This protein binds this small molecule.
Small molecule (SMILES): O=C(O)[C@@](O)(COP(=O)(O)O)[C@H](O)[C@H](O)COP(=O)(O)O

Sequence of chain 2.A:
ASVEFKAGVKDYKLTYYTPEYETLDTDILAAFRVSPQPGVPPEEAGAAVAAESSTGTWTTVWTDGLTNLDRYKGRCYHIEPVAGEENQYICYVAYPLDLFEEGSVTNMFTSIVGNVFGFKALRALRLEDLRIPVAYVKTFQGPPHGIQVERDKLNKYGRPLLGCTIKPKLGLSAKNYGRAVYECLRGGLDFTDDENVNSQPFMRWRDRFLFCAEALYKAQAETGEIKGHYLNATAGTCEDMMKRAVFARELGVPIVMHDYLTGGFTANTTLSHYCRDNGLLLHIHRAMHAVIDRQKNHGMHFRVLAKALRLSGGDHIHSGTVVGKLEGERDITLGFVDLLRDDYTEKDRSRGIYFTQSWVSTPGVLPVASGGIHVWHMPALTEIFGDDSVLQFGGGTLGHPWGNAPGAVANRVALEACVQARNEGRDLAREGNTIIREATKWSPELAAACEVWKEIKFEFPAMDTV

Binding-site contacts:
Ligand atom O3P contacts residue GLY380 of chain 1.C at 3.5 Å.
Ligand atom O7 contacts residue LYS334 of chain 1.C at 2.6 Å (salt-bridge).
Ligand atom O2P contacts residue GLY403 of chain 1.C at 2.7 Å (h-bond).
Ligand atom O1P contacts residue LYS175 of chain 1.C at 3.3 Å.
Ligand atom O2 contacts residue THR173 of chain 1.C at 2.8 Å (h-bond).
Ligand atom O1P contacts residue GLY404 of chain 1.C at 2.4 Å (h-bond).
Ligand atom C contacts residue LYS334 of chain 1.C at 3.6 Å.
Ligand atom O2 contacts residue CA1 of chain 1.M at 2.7 Å.
Ligand atom O6 contacts residue ASN123 of chain 2.A at 3.4 Å (h-bond).
Ligand atom P2 contacts residue ARG295 of chain 1.C at 3.6 Å.
Ligand atom O2 contacts residue LYS175 of chain 1.C at 3.2 Å (salt-bridge).
Ligand atom O6 contacts residue LYS177 of chain 1.C at 2.7 Å (salt-bridge).
Ligand atom O1 contacts residue LYS175 of chain 1.C at 3.4 Å.
Ligand atom O6 contacts residue CA1 of chain 1.M at 2.6 Å.
Ligand atom O3 contacts residue KCX201 of chain 1.C at 2.8 Å (h-bond).
Ligand atom O3 contacts residue HIS294 of chain 1.C at 3.3 Å (h-bond).
Ligand atom C3 contacts residue CA1 of chain 1.M at 3.5 Å.
Ligand atom O3P contacts residue LYS334 of chain 1.C at 3.0 Å (salt-bridge).
Ligand atom O3P contacts residue GLY381 of chain 1.C at 3.0 Å (h-bond).
Ligand atom O4P contacts residue ARG295 of chain 1.C at 2.6 Å (salt-bridge).
Ligand atom C5 contacts residue ASN123 of chain 2.A at 3.5 Å.
Ligand atom O5 contacts residue LEU335 of chain 1.C at 3.1 Å.
Ligand atom C2 contacts residue CA1 of chain 1.M at 3.2 Å.
Ligand atom O7 contacts residue GLU60 of chain 2.A at 3.3 Å (salt-bridge).
Ligand atom O3P contacts residue THR65 of chain 2.A at 3.5 Å (h-bond).
Ligand atom O4 contacts residue SER379 of chain 1.C at 3.1 Å (h-bond).
Ligand atom O6 contacts residue LYS175 of chain 1.C at 3.0 Å (salt-bridge).
Ligand atom C contacts residue LYS175 of chain 1.C at 3.5 Å.
Ligand atom C contacts residue CA1 of chain 1.M at 3.2 Å.
Ligand atom O5P contacts residue HIS327 of chain 1.C at 2.7 Å (h-bond).
Ligand atom O3 contacts residue ASN123 of chain 2.A at 3.6 Å.
Ligand atom O6P contacts residue ARG295 of chain 1.C at 2.9 Å (salt-bridge).
Ligand atom P1 contacts residue GLY404 of chain 1.C at 3.5 Å.
Ligand atom O1P contacts residue THR65 of chain 2.A at 2.8 Å (h-bond).
Ligand atom O1P contacts residue GLY403 of chain 1.C at 3.3 Å.
Ligand atom O3 contacts residue CA1 of chain 1.M at 2.7 Å.
Ligand atom P1 contacts residue THR65 of chain 2.A at 3.5 Å.
Ligand atom C3 contacts residue KCX201 of chain 1.C at 3.6 Å.
Ligand atom O3P contacts residue TRP66 of chain 2.A at 3.3 Å.
Ligand atom O4 contacts residue GLY380 of chain 1.C at 3.3 Å (h-bond).

Sequence of chain 1.C:
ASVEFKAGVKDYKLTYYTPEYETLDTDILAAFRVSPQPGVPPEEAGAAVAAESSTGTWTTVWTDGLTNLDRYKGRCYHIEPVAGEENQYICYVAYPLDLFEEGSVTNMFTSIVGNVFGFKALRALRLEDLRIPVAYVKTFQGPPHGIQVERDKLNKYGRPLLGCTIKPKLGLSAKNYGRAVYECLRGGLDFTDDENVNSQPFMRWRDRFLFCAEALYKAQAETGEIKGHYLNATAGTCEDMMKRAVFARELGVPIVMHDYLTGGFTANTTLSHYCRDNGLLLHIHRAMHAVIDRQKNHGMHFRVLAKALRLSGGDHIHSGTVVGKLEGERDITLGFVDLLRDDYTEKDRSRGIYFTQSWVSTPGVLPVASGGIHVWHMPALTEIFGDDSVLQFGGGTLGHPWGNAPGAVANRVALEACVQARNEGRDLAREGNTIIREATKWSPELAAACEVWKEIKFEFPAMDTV